A small-molecule ligand and the protein it binds are described below.
Small molecule (SMILES): Cc1oc(-c2ccccc2)nc1COc1cccc(CO)c1

Sequence of chain 1.A:
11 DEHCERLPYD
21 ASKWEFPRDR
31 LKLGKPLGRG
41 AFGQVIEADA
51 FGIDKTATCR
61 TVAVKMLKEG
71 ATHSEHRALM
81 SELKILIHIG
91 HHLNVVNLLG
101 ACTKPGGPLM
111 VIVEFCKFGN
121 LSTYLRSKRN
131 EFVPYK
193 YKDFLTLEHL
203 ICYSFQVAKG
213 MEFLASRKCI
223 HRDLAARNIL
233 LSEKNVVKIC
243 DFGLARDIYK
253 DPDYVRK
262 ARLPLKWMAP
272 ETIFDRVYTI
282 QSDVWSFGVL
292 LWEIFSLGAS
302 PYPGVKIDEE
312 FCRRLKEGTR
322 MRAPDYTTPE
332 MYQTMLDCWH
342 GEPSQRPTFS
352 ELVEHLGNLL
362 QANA

Binding-site contacts:
Ligand atom C13 contacts residue LEU86 of chain 1.A at 4.0 Å (hydrophobic).
Ligand atom C19 contacts residue LEU216 of chain 1.A at 3.8 Å (hydrophobic).
Ligand atom C16 contacts residue GLU82 of chain 1.A at 3.9 Å.
Ligand atom C2 contacts residue ASP243 of chain 1.A at 3.9 Å.
Ligand atom C15 contacts residue CYS242 of chain 1.A at 4.0 Å (hydrophobic).
Ligand atom C12 contacts residue GLU82 of chain 1.A at 3.3 Å.
Ligand atom C4 contacts residue ALA63 of chain 1.A at 4.0 Å (hydrophobic).
Ligand atom C5 contacts residue VAL45 of chain 1.A at 3.7 Å (hydrophobic).
Ligand atom O11 contacts residue ASP243 of chain 1.A at 4.0 Å.
Ligand atom O22 contacts residue ILE222 of chain 1.A at 3.9 Å.
Ligand atom C12 contacts residue LYS65 of chain 1.A at 3.8 Å.
Ligand atom C7 contacts residue CYS242 of chain 1.A at 3.6 Å (hydrophobic).
Ligand atom C20 contacts residue VAL95 of chain 1.A at 3.9 Å (hydrophobic).
Ligand atom C9 contacts residue ASP243 of chain 1.A at 3.7 Å.
Ligand atom C19 contacts residue VAL95 of chain 1.A at 4.0 Å (hydrophobic).
Ligand atom C7 contacts residue PHE244 of chain 1.A at 3.9 Å (hydrophobic).
Ligand atom C1 contacts residue ASP243 of chain 1.A at 3.4 Å.
Ligand atom C4 contacts residue VAL45 of chain 1.A at 3.6 Å (hydrophobic).
Ligand atom C4 contacts residue EDO1 of chain 1.C at 3.8 Å.
Ligand atom C10 contacts residue GLU82 of chain 1.A at 3.8 Å.
Ligand atom N8 contacts residue ASP243 of chain 1.A at 3.1 Å (salt-bridge).
Ligand atom C3 contacts residue VAL113 of chain 1.A at 3.4 Å (hydrophobic).
Ligand atom C1 contacts residue CYS242 of chain 1.A at 4.0 Å (hydrophobic).
Ligand atom C10 contacts residue LYS65 of chain 1.A at 4.0 Å.
Ligand atom C6 contacts residue CYS242 of chain 1.A at 3.8 Å (hydrophobic).
Ligand atom C6 contacts residue PHE244 of chain 1.A at 3.5 Å (hydrophobic).
Ligand atom C13 contacts residue ASP243 of chain 1.A at 4.0 Å.
Ligand atom N8 contacts residue CYS242 of chain 1.A at 3.4 Å.
Ligand atom O14 contacts residue ASP243 of chain 1.A at 3.4 Å (salt-bridge).
Ligand atom C5 contacts residue PHE244 of chain 1.A at 3.9 Å (hydrophobic).
Ligand atom C2 contacts residue CYS242 of chain 1.A at 4.0 Å (hydrophobic).
Ligand atom C4 contacts residue VAL113 of chain 1.A at 4.0 Å (hydrophobic).
Ligand atom C13 contacts residue GLU82 of chain 1.A at 3.8 Å.
Ligand atom C20 contacts residue ILE241 of chain 1.A at 3.9 Å (hydrophobic).
Ligand atom C12 contacts residue VAL111 of chain 1.A at 3.8 Å (hydrophobic).
Ligand atom C5 contacts residue LEU232 of chain 1.A at 3.9 Å (hydrophobic).
Ligand atom O11 contacts residue LYS65 of chain 1.A at 3.5 Å.
Ligand atom O14 contacts residue CYS242 of chain 1.A at 3.4 Å.
Ligand atom C7 contacts residue ASP243 of chain 1.A at 3.5 Å.
Ligand atom C12 contacts residue LEU86 of chain 1.A at 3.5 Å (hydrophobic).